Binding-site contacts:
Ligand atom O5 contacts residue THR255 of chain 1.B at 3.4 Å (h-bond).
Ligand atom C8 contacts residue MET240 of chain 1.B at 3.8 Å (hydrophobic).
Ligand atom C5 contacts residue THR255 of chain 1.B at 3.4 Å.
Ligand atom C3 contacts residue ASN253 of chain 1.B at 3.6 Å.
Ligand atom C1 contacts residue THR255 of chain 1.B at 3.2 Å.
Ligand atom C2 contacts residue ASN253 of chain 1.B at 2.2 Å.
Ligand atom C4 contacts residue ASN253 of chain 1.B at 4.1 Å.
Ligand atom C7 contacts residue ASN253 of chain 1.B at 3.4 Å.
Ligand atom C8 contacts residue ASN253 of chain 1.B at 4.2 Å.
Ligand atom O5 contacts residue ASN253 of chain 1.B at 2.4 Å (h-bond).
Ligand atom C6 contacts residue THR255 of chain 1.B at 4.0 Å.
Ligand atom C8 contacts residue THR239 of chain 1.B at 3.7 Å.
Ligand atom C1 contacts residue ASN253 of chain 1.B at 1.4 Å.
Ligand atom C5 contacts residue ASN253 of chain 1.B at 3.6 Å.
Ligand atom O7 contacts residue ASN253 of chain 1.B at 3.8 Å.
Ligand atom C2 contacts residue THR255 of chain 1.B at 4.3 Å.
Ligand atom N2 contacts residue ASN253 of chain 1.B at 2.8 Å (h-bond).

The small molecule below binds the protein below.
Small molecule (SMILES): CC(=O)N[C@@H]1[C@@H](O)[C@H](O)[C@@H](CO)O[C@H]1O

Sequence of chain 1.B:
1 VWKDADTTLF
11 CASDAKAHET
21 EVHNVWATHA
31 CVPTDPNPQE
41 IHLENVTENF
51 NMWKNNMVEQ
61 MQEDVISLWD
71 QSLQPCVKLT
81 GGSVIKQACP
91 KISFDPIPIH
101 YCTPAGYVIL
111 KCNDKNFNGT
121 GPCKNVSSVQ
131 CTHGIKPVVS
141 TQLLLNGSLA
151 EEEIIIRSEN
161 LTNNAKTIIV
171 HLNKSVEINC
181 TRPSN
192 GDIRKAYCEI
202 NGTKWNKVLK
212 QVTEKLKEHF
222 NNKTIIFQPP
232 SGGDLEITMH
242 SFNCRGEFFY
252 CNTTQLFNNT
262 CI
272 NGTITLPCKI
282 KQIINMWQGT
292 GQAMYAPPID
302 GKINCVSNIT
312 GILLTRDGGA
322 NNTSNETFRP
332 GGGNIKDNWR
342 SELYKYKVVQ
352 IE